Binding-site contacts:
Ligand atom C2 contacts residue SER194 of chain 1.A at 3.6 Å.
Ligand atom N2 contacts residue SER194 of chain 1.A at 4.2 Å.
Ligand atom C7 contacts residue SER194 of chain 1.A at 3.8 Å.
Ligand atom C4 contacts residue ASN192 of chain 1.A at 4.3 Å.
Ligand atom C2 contacts residue ASN192 of chain 1.A at 2.5 Å.
Ligand atom O7 contacts residue ALA195 of chain 1.A at 4.0 Å.
Ligand atom O3 contacts residue SER194 of chain 1.A at 4.2 Å.
Ligand atom N2 contacts residue VAL216 of chain 1.A at 3.9 Å.
Ligand atom O7 contacts residue ASN192 of chain 1.A at 4.4 Å.
Ligand atom C7 contacts residue ALA195 of chain 1.A at 4.3 Å (hydrophobic).
Ligand atom O7 contacts residue SER194 of chain 1.A at 2.9 Å (h-bond).
Ligand atom C8 contacts residue ALA195 of chain 1.A at 4.1 Å (hydrophobic).
Ligand atom C8 contacts residue VAL216 of chain 1.A at 4.1 Å (hydrophobic).
Ligand atom C3 contacts residue SER194 of chain 1.A at 4.3 Å.
Ligand atom C1 contacts residue ASN192 of chain 1.A at 1.4 Å.
Ligand atom N2 contacts residue ASN192 of chain 1.A at 2.9 Å (h-bond).
Ligand atom C5 contacts residue ASN192 of chain 1.A at 3.7 Å.
Ligand atom C8 contacts residue SER194 of chain 1.A at 4.2 Å.
Ligand atom O6 contacts residue ASN192 of chain 1.A at 4.4 Å.
Ligand atom C3 contacts residue ASN192 of chain 1.A at 3.8 Å.
Ligand atom C1 contacts residue SER194 of chain 1.A at 4.4 Å.
Ligand atom C7 contacts residue ASN192 of chain 1.A at 3.9 Å.
Ligand atom C4 contacts residue SER194 of chain 1.A at 4.5 Å.
Ligand atom O5 contacts residue ASN192 of chain 1.A at 2.4 Å (h-bond).

Sequence of chain 1.A:
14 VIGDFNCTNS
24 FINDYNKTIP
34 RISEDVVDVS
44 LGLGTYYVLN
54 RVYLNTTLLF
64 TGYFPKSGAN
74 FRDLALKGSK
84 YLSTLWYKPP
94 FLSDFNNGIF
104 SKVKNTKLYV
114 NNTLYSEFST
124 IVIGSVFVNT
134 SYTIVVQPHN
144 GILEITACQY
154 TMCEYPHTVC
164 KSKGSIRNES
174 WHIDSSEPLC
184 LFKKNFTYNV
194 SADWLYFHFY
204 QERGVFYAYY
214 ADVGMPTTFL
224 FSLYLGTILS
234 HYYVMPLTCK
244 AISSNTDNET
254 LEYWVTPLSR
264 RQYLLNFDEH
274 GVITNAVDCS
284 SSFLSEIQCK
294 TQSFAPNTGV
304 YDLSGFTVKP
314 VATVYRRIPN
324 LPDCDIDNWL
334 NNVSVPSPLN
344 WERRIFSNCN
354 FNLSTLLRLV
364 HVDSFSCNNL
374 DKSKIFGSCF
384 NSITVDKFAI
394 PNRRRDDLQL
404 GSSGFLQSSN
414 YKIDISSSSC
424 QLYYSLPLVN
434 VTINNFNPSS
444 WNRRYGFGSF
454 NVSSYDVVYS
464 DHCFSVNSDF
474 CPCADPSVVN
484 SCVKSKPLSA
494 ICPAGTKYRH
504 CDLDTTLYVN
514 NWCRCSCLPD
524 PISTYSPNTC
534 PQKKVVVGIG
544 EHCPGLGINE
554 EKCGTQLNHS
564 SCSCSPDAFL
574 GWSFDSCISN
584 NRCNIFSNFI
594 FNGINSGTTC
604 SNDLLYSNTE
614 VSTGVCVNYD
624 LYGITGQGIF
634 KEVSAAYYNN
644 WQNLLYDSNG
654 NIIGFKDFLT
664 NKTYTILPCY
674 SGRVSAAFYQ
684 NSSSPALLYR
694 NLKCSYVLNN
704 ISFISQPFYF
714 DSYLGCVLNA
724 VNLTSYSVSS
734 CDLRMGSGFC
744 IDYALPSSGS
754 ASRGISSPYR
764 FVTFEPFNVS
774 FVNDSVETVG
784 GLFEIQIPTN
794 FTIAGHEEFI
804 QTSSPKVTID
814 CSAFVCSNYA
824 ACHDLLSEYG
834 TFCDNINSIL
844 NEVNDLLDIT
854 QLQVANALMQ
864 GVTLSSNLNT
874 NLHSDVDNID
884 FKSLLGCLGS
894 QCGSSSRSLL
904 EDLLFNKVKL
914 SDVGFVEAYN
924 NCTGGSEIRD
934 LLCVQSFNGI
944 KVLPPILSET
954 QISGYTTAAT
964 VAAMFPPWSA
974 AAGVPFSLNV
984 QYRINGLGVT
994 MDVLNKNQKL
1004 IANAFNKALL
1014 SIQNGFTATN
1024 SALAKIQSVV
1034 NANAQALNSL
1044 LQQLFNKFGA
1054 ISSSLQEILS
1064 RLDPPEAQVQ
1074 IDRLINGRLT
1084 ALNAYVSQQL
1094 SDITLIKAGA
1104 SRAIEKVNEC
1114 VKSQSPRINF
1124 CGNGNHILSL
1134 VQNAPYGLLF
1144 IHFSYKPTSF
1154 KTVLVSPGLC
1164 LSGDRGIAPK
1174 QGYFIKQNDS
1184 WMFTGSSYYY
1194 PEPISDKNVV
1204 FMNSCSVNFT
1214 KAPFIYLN

A protein and the small-molecule ligand that binds it are described below.
Small molecule (SMILES): CC(=O)N[C@@H]1[C@@H](O)[C@H](O)[C@@H](CO)O[C@H]1O